Binding-site contacts:
Ligand atom C2 contacts residue HIS149 of chain 43.A at 3.4 Å.
Ligand atom C1 contacts residue HIS149 of chain 43.A at 3.6 Å.
Ligand atom C6 contacts residue GLY156 of chain 43.A at 3.8 Å.
Ligand atom C5 contacts residue HIS149 of chain 43.A at 4.2 Å.
Ligand atom C3 contacts residue HIS149 of chain 43.A at 4.3 Å.
Ligand atom C7 contacts residue ASN153 of chain 43.A at 4.1 Å.
Ligand atom O6 contacts residue HIS158 of chain 43.A at 3.5 Å.
Ligand atom N2 contacts residue ASN153 of chain 43.A at 3.1 Å (h-bond).
Ligand atom C3 contacts residue ASN153 of chain 43.A at 3.9 Å.
Ligand atom O5 contacts residue ASN153 of chain 43.A at 2.3 Å (h-bond).
Ligand atom C1 contacts residue ASN153 of chain 43.A at 1.4 Å.
Ligand atom C7 contacts residue HIS149 of chain 43.A at 4.3 Å.
Ligand atom O5 contacts residue HIS158 of chain 43.A at 3.2 Å.
Ligand atom C5 contacts residue GLY156 of chain 43.A at 4.1 Å.
Ligand atom C2 contacts residue ASN153 of chain 43.A at 2.5 Å.
Ligand atom O7 contacts residue HIS149 of chain 43.A at 3.3 Å.
Ligand atom O3 contacts residue HIS149 of chain 43.A at 4.2 Å.
Ligand atom O6 contacts residue HIS149 of chain 43.A at 3.5 Å.
Ligand atom C5 contacts residue ASN153 of chain 43.A at 3.6 Å.
Ligand atom C5 contacts residue HIS158 of chain 43.A at 4.0 Å.
Ligand atom C1 contacts residue THR155 of chain 43.A at 3.9 Å.
Ligand atom O5 contacts residue THR155 of chain 43.A at 3.9 Å.
Ligand atom C1 contacts residue HIS158 of chain 43.A at 4.2 Å.
Ligand atom C6 contacts residue HIS158 of chain 43.A at 3.6 Å.
Ligand atom C4 contacts residue ASN153 of chain 43.A at 4.2 Å.
Ligand atom C8 contacts residue GLY102 of chain 22.A at 3.5 Å.
Ligand atom O5 contacts residue HIS149 of chain 43.A at 3.6 Å (h-bond).
Ligand atom C4 contacts residue HIS149 of chain 43.A at 3.7 Å.
Ligand atom N2 contacts residue HIS149 of chain 43.A at 4.2 Å.
Ligand atom O5 contacts residue GLY156 of chain 43.A at 4.1 Å.
Ligand atom C8 contacts residue ASN153 of chain 43.A at 4.5 Å.

Sequence of chain 43.A:
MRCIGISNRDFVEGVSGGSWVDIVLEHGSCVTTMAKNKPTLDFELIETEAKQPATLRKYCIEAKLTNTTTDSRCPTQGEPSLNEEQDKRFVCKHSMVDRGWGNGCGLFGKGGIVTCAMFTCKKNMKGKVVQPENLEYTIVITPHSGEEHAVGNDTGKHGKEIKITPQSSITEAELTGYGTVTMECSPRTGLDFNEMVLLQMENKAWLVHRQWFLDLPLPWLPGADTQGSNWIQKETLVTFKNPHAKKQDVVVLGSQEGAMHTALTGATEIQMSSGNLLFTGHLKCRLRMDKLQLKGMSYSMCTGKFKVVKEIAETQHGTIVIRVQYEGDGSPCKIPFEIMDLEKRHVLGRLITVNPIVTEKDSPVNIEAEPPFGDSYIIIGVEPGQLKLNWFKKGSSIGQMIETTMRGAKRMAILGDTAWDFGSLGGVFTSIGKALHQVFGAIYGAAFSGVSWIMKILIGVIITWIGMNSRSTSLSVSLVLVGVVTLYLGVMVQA

A small-molecule ligand and the protein it binds are described below.
Small molecule (SMILES): CC(=O)N[C@H]1[C@H](O[C@H]2[C@H](O)[C@@H](NC(C)=O)CO[C@@H]2CO)O[C@H](CO)[C@@H](O)[C@@H]1O

Sequence of chain 22.A:
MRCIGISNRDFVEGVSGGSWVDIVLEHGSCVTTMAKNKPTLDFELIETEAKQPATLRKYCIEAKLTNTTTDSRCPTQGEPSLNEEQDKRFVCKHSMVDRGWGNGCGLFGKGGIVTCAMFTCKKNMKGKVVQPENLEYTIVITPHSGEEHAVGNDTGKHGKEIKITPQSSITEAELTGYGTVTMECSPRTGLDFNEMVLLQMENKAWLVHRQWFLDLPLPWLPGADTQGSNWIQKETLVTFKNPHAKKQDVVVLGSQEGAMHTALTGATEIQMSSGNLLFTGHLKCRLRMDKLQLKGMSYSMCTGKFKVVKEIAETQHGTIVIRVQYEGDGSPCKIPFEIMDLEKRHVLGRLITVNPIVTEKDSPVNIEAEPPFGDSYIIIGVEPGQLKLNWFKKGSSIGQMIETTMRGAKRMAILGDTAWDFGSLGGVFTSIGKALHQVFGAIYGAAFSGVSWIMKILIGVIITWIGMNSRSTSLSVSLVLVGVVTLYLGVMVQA